Binding-site contacts:
Ligand atom C2 contacts residue ASN47 of chain 1.A at 4.2 Å.
Ligand atom C8 contacts residue VAL8 of chain 1.B at 3.8 Å (hydrophobic).
Ligand atom C1 contacts residue VAL51 of chain 1.A at 4.2 Å (hydrophobic).
Ligand atom CL contacts residue LYS127 of chain 1.A at 3.5 Å.
Ligand atom C1 contacts residue ASN47 of chain 1.A at 3.7 Å.
Ligand atom C6 contacts residue PRO172 of chain 1.A at 4.0 Å (hydrophobic).
Ligand atom S contacts residue VAL8 of chain 1.B at 4.1 Å.
Ligand atom C2 contacts residue VAL51 of chain 1.A at 3.7 Å (hydrophobic).
Ligand atom N contacts residue ASN47 of chain 1.A at 4.4 Å.
Ligand atom C9 contacts residue VAL8 of chain 1.B at 3.4 Å (hydrophobic).
Ligand atom C10 contacts residue VAL8 of chain 1.B at 3.9 Å (hydrophobic).
Ligand atom C7 contacts residue PRO172 of chain 1.A at 3.5 Å (hydrophobic).
Ligand atom C1 contacts residue CYS50 of chain 1.A at 3.7 Å (hydrophobic).
Ligand atom C7 contacts residue ILE173 of chain 1.A at 4.2 Å (hydrophobic).
Ligand atom CL contacts residue PRO172 of chain 1.A at 4.1 Å.
Ligand atom S contacts residue VAL51 of chain 1.A at 3.5 Å (h-bond).
Ligand atom C5 contacts residue ILE224 of chain 1.A at 4.2 Å (hydrophobic).
Ligand atom C8 contacts residue PRO172 of chain 1.A at 4.1 Å (hydrophobic).
Ligand atom S1 contacts residue ILE224 of chain 1.A at 4.3 Å.
Ligand atom C6 contacts residue ILE224 of chain 1.A at 4.3 Å (hydrophobic).
Ligand atom CL contacts residue VAL8 of chain 1.B at 4.1 Å.
Ligand atom CL contacts residue ILE173 of chain 1.A at 3.9 Å.
Ligand atom C contacts residue CYS50 of chain 1.A at 3.1 Å (hydrophobic).
Ligand atom S contacts residue CYS50 of chain 1.A at 2.2 Å (h-bond).
Ligand atom C contacts residue VAL8 of chain 1.B at 3.7 Å (hydrophobic).
Ligand atom S contacts residue LYS54 of chain 1.A at 4.0 Å.
Ligand atom CL contacts residue GLY176 of chain 1.A at 4.1 Å.

Sequence of chain 1.B:
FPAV

Sequence of chain 1.A:
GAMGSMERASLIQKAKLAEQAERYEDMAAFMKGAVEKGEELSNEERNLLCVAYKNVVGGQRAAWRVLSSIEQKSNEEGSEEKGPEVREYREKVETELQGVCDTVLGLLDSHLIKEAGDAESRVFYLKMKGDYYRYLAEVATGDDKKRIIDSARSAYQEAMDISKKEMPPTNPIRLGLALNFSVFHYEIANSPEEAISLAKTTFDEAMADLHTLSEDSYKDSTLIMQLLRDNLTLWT

A small-molecule ligand and the protein it binds are described below.
Small molecule (SMILES): O=C(CSc1ccc(Cl)cc1)NCCCS